Sequence of chain 1.H:
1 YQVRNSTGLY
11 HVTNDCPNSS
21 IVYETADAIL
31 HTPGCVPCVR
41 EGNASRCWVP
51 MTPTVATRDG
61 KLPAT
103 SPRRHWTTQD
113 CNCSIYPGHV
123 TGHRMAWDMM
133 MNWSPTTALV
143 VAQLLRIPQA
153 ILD

Binding-site contacts:
Ligand atom O5 contacts residue THR109 of chain 1.H at 4.2 Å.
Ligand atom O5 contacts residue ASN18 of chain 1.H at 2.3 Å (h-bond).
Ligand atom C5 contacts residue ASN18 of chain 1.H at 3.6 Å.
Ligand atom O4 contacts residue TRP108 of chain 1.H at 3.4 Å.
Ligand atom C8 contacts residue HIS107 of chain 1.H at 3.2 Å.
Ligand atom C5 contacts residue TRP108 of chain 1.H at 4.0 Å (hydrophobic).
Ligand atom O6 contacts residue TRP108 of chain 1.H at 3.1 Å.
Ligand atom O5 contacts residue TRP108 of chain 1.H at 3.9 Å.
Ligand atom C8 contacts residue ARG105 of chain 1.H at 4.0 Å.
Ligand atom C6 contacts residue TRP108 of chain 1.H at 4.0 Å (hydrophobic).
Ligand atom O5 contacts residue TRP108 of chain 1.H at 3.2 Å.
Ligand atom C2 contacts residue ASN18 of chain 1.H at 2.4 Å.
Ligand atom O3 contacts residue TRP108 of chain 1.H at 3.9 Å.
Ligand atom C7 contacts residue ASN18 of chain 1.H at 3.1 Å.
Ligand atom C6 contacts residue ARG105 of chain 1.H at 3.6 Å.
Ligand atom O5 contacts residue ARG105 of chain 1.H at 3.7 Å.
Ligand atom C1 contacts residue TRP108 of chain 1.H at 3.7 Å (hydrophobic).
Ligand atom O7 contacts residue ASN18 of chain 1.H at 3.0 Å (h-bond).
Ligand atom N2 contacts residue THR109 of chain 1.H at 3.4 Å (h-bond).
Ligand atom C2 contacts residue THR109 of chain 1.H at 3.8 Å.
Ligand atom C8 contacts residue ARG106 of chain 1.H at 3.4 Å.
Ligand atom C1 contacts residue ASN18 of chain 1.H at 1.4 Å.
Ligand atom O7 contacts residue TRP108 of chain 1.H at 3.4 Å.
Ligand atom C3 contacts residue ASN18 of chain 1.H at 3.8 Å.
Ligand atom C2 contacts residue TRP108 of chain 1.H at 3.3 Å (hydrophobic).
Ligand atom C5 contacts residue THR109 of chain 1.H at 4.2 Å.
Ligand atom C4 contacts residue TRP108 of chain 1.H at 3.6 Å (hydrophobic).
Ligand atom N2 contacts residue TRP108 of chain 1.H at 4.2 Å.
Ligand atom O6 contacts residue ARG105 of chain 1.H at 3.0 Å (salt-bridge).
Ligand atom O6 contacts residue TRP108 of chain 1.H at 3.5 Å.
Ligand atom O6 contacts residue ARG106 of chain 1.H at 4.0 Å.
Ligand atom C5 contacts residue TRP108 of chain 1.H at 3.8 Å (hydrophobic).
Ligand atom C3 contacts residue TRP108 of chain 1.H at 4.2 Å (hydrophobic).
Ligand atom C1 contacts residue THR109 of chain 1.H at 3.7 Å.
Ligand atom C8 contacts residue TRP108 of chain 1.H at 3.7 Å (hydrophobic).
Ligand atom N2 contacts residue ASN18 of chain 1.H at 2.9 Å (h-bond).
Ligand atom C7 contacts residue TRP108 of chain 1.H at 3.7 Å (hydrophobic).
Ligand atom C3 contacts residue THR109 of chain 1.H at 3.7 Å.
Ligand atom O6 contacts residue HIS107 of chain 1.H at 3.4 Å (h-bond).
Ligand atom C4 contacts residue ASN18 of chain 1.H at 4.2 Å.

The small molecule below binds the protein below.
Small molecule (SMILES): CC(=O)N[C@H]1[C@H](O[C@H]2[C@H](O)[C@@H](NC(C)=O)CO[C@@H]2CO)O[C@H](CO)[C@@H](O[C@@H]2O[C@H](CO)[C@@H](O)[C@H](O)[C@@H]2O)[C@@H]1O